Sequence of chain 1.C:
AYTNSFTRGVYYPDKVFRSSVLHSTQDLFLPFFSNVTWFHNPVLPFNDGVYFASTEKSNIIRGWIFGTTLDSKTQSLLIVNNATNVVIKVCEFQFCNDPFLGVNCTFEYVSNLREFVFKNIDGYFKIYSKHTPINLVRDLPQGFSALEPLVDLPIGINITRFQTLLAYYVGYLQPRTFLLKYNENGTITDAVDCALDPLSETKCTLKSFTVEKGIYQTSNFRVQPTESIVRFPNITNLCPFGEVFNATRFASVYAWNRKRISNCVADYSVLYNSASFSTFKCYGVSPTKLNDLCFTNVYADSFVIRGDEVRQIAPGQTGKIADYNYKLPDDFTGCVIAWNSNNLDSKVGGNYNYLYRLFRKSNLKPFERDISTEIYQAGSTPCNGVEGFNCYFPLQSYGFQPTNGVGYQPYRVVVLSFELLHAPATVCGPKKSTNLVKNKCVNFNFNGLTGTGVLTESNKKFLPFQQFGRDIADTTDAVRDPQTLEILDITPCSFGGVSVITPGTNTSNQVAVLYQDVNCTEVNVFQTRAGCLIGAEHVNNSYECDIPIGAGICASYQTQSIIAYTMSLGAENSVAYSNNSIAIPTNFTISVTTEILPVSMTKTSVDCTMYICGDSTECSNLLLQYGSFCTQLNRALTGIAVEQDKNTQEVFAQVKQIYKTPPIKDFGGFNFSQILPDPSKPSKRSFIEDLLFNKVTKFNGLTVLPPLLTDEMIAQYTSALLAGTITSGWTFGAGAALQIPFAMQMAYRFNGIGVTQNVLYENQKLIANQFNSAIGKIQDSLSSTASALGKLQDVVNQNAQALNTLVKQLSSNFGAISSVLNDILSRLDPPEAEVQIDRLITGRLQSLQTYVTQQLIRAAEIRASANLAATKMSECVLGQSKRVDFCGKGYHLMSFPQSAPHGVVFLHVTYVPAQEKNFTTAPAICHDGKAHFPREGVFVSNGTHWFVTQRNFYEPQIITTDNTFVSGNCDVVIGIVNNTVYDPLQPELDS

Binding-site contacts:
Ligand atom C4 contacts residue ASN61 of chain 1.C at 4.2 Å.
Ligand atom O7 contacts residue ASN61 of chain 1.C at 4.4 Å.
Ligand atom N2 contacts residue ASN61 of chain 1.C at 2.9 Å (h-bond).
Ligand atom C8 contacts residue PHE59 of chain 1.C at 3.3 Å (hydrophobic).
Ligand atom C7 contacts residue ASN61 of chain 1.C at 3.9 Å.
Ligand atom O5 contacts residue ASN61 of chain 1.C at 2.4 Å (h-bond).
Ligand atom C8 contacts residue ASN61 of chain 1.C at 4.3 Å.
Ligand atom C1 contacts residue ASN61 of chain 1.C at 1.4 Å.
Ligand atom C2 contacts residue ASN61 of chain 1.C at 2.5 Å.
Ligand atom C5 contacts residue ASN61 of chain 1.C at 3.7 Å.
Ligand atom C3 contacts residue ASN61 of chain 1.C at 3.8 Å.
Ligand atom C8 contacts residue SER60 of chain 1.C at 3.8 Å.

The protein below binds the small molecule below.
Small molecule (SMILES): CC(=O)N[C@@H]1[C@@H](O)[C@H](O)[C@@H](CO)O[C@H]1O